A protein and the small-molecule ligand that binds it are described below.
Small molecule (SMILES): Nc1ncnc2c1ncn2[C@@H]1O[C@H](COP(=O)=O)[C@@H](O[P](=O)(O)OC[C@H]2O[C@@H](n3ccc(=O)[nH]c3=O)[C@H](O)[C@@H]2O)[C@H]1O

Sequence of chain 15.E:
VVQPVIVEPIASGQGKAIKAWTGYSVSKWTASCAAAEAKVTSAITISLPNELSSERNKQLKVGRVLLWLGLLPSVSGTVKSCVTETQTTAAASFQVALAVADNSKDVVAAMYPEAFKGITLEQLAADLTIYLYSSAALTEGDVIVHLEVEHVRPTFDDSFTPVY

Sequence of chain 29.F:
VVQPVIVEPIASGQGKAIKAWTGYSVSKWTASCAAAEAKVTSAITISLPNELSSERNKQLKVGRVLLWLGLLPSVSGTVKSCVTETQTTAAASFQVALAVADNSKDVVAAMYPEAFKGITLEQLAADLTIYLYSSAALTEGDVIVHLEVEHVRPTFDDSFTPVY

Binding-site contacts:
Ligand atom N6 contacts residue TRP47 of chain 15.E at 4.2 Å.
Ligand atom OP1 contacts residue LYS45 of chain 29.F at 4.3 Å.
Ligand atom N9 contacts residue GLU140 of chain 15.E at 4.1 Å.
Ligand atom O4' contacts residue TRP47 of chain 15.E at 4.0 Å.
Ligand atom C4 contacts residue TRP47 of chain 15.E at 3.9 Å (hydrophobic).
Ligand atom C2' contacts residue GLU140 of chain 15.E at 3.5 Å.
Ligand atom C5 contacts residue TRP47 of chain 15.E at 4.0 Å (hydrophobic).
Ligand atom N7 contacts residue TRP47 of chain 15.E at 4.0 Å.
Ligand atom C8 contacts residue GLU140 of chain 15.E at 4.1 Å.
Ligand atom C2 contacts residue TRP47 of chain 15.E at 3.8 Å (hydrophobic).
Ligand atom N1 contacts residue TRP47 of chain 15.E at 3.8 Å.
Ligand atom N3 contacts residue TRP47 of chain 15.E at 3.9 Å.
Ligand atom C1' contacts residue GLU140 of chain 15.E at 3.2 Å.
Ligand atom N7 contacts residue LYS143 of chain 15.E at 3.7 Å.
Ligand atom C8 contacts residue TRP47 of chain 15.E at 4.0 Å (hydrophobic).
Ligand atom C1' contacts residue LYS143 of chain 15.E at 4.0 Å.
Ligand atom N9 contacts residue TRP47 of chain 15.E at 4.0 Å.
Ligand atom N9 contacts residue LYS143 of chain 15.E at 3.8 Å.
Ligand atom O2' contacts residue GLU140 of chain 15.E at 3.0 Å (salt-bridge).
Ligand atom C1' contacts residue TRP47 of chain 15.E at 4.3 Å (hydrophobic).
Ligand atom C6 contacts residue TRP47 of chain 15.E at 3.9 Å (hydrophobic).
Ligand atom O4' contacts residue LYS143 of chain 15.E at 4.2 Å.
Ligand atom C8 contacts residue LYS143 of chain 15.E at 2.8 Å.
Ligand atom C2' contacts residue LYS143 of chain 15.E at 4.5 Å.
Ligand atom O4' contacts residue GLU140 of chain 15.E at 4.1 Å.